A small-molecule ligand and the protein it binds are described below.
Small molecule (SMILES): Oc1cccc(O)c1

Sequence of chain 2.C:
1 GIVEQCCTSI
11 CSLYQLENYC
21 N

Binding-site contacts:
Ligand atom C1 contacts residue LEU11 of chain 2.D at 3.7 Å (hydrophobic).
Ligand atom C1 contacts residue HIS5 of chain 2.F at 4.2 Å.
Ligand atom O1 contacts residue LEU11 of chain 2.D at 4.3 Å.
Ligand atom C6 contacts residue LEU11 of chain 2.D at 3.5 Å (hydrophobic).
Ligand atom C6 contacts residue VAL2 of chain 2.F at 4.5 Å (hydrophobic).
Ligand atom C5 contacts residue LEU6 of chain 2.F at 4.0 Å (hydrophobic).
Ligand atom O1 contacts residue SER9 of chain 2.C at 3.9 Å.
Ligand atom C5 contacts residue HIS10 of chain 2.D at 4.0 Å.
Ligand atom C2 contacts residue CYS11 of chain 2.C at 3.8 Å (hydrophobic).
Ligand atom C5 contacts residue HIS5 of chain 2.F at 4.1 Å.
Ligand atom O3 contacts residue ALA14 of chain 2.D at 3.7 Å.
Ligand atom C5 contacts residue CYS7 of chain 2.D at 4.2 Å (hydrophobic).
Ligand atom C1 contacts residue CYS6 of chain 2.C at 3.4 Å (hydrophobic).
Ligand atom O1 contacts residue VAL2 of chain 2.F at 4.0 Å.
Ligand atom C4 contacts residue HIS5 of chain 2.F at 3.7 Å.
Ligand atom C3 contacts residue LEU11 of chain 2.D at 4.3 Å (hydrophobic).
Ligand atom O3 contacts residue HIS5 of chain 2.F at 3.1 Å (h-bond).
Ligand atom C1 contacts residue CYS11 of chain 2.C at 4.0 Å (hydrophobic).
Ligand atom C3 contacts residue LEU16 of chain 2.C at 4.5 Å (hydrophobic).
Ligand atom C2 contacts residue ILE10 of chain 2.C at 4.3 Å (hydrophobic).
Ligand atom C2 contacts residue LEU11 of chain 2.D at 4.1 Å (hydrophobic).
Ligand atom C4 contacts residue LEU11 of chain 2.D at 4.0 Å (hydrophobic).
Ligand atom O1 contacts residue CYS6 of chain 2.C at 2.6 Å (h-bond).
Ligand atom O1 contacts residue CYS11 of chain 2.C at 2.9 Å (h-bond).
Ligand atom C5 contacts residue LEU11 of chain 2.D at 3.6 Å (hydrophobic).
Ligand atom C6 contacts residue HIS5 of chain 2.F at 4.4 Å.
Ligand atom C3 contacts residue ALA14 of chain 2.D at 4.3 Å (hydrophobic).
Ligand atom C4 contacts residue HIS10 of chain 2.D at 4.0 Å.
Ligand atom O3 contacts residue LEU16 of chain 2.C at 3.9 Å.
Ligand atom C6 contacts residue CYS7 of chain 2.D at 4.0 Å (hydrophobic).
Ligand atom C2 contacts residue HIS5 of chain 2.F at 3.9 Å.
Ligand atom C6 contacts residue CYS6 of chain 2.C at 3.3 Å (hydrophobic).
Ligand atom O1 contacts residue ILE10 of chain 2.C at 3.5 Å.
Ligand atom C3 contacts residue HIS5 of chain 2.F at 3.3 Å.

Sequence of chain 2.D:
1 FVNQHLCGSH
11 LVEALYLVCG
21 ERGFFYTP

Sequence of chain 2.F:
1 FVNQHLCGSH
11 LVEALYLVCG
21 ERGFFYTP